The protein below binds the small molecule below.
Small molecule (SMILES): CC(=O)N[C@@H]1[C@@H](O)[C@H](O)[C@@H](CO)O[C@H]1O

Binding-site contacts:
Ligand atom O7 contacts residue ASN616 of chain 1.A at 3.5 Å (h-bond).
Ligand atom C1 contacts residue ASN616 of chain 1.A at 1.4 Å.
Ligand atom C8 contacts residue ASN616 of chain 1.A at 4.4 Å.
Ligand atom C5 contacts residue ASN616 of chain 1.A at 3.7 Å.
Ligand atom O5 contacts residue ASN616 of chain 1.A at 2.4 Å (h-bond).
Ligand atom C2 contacts residue ASN616 of chain 1.A at 2.5 Å.
Ligand atom C8 contacts residue GLN644 of chain 1.A at 4.3 Å.
Ligand atom N2 contacts residue ASN616 of chain 1.A at 2.9 Å (h-bond).
Ligand atom C4 contacts residue ASN616 of chain 1.A at 4.2 Å.
Ligand atom C3 contacts residue ASN616 of chain 1.A at 3.8 Å.
Ligand atom C7 contacts residue ASN616 of chain 1.A at 3.3 Å.

Sequence of chain 1.A:
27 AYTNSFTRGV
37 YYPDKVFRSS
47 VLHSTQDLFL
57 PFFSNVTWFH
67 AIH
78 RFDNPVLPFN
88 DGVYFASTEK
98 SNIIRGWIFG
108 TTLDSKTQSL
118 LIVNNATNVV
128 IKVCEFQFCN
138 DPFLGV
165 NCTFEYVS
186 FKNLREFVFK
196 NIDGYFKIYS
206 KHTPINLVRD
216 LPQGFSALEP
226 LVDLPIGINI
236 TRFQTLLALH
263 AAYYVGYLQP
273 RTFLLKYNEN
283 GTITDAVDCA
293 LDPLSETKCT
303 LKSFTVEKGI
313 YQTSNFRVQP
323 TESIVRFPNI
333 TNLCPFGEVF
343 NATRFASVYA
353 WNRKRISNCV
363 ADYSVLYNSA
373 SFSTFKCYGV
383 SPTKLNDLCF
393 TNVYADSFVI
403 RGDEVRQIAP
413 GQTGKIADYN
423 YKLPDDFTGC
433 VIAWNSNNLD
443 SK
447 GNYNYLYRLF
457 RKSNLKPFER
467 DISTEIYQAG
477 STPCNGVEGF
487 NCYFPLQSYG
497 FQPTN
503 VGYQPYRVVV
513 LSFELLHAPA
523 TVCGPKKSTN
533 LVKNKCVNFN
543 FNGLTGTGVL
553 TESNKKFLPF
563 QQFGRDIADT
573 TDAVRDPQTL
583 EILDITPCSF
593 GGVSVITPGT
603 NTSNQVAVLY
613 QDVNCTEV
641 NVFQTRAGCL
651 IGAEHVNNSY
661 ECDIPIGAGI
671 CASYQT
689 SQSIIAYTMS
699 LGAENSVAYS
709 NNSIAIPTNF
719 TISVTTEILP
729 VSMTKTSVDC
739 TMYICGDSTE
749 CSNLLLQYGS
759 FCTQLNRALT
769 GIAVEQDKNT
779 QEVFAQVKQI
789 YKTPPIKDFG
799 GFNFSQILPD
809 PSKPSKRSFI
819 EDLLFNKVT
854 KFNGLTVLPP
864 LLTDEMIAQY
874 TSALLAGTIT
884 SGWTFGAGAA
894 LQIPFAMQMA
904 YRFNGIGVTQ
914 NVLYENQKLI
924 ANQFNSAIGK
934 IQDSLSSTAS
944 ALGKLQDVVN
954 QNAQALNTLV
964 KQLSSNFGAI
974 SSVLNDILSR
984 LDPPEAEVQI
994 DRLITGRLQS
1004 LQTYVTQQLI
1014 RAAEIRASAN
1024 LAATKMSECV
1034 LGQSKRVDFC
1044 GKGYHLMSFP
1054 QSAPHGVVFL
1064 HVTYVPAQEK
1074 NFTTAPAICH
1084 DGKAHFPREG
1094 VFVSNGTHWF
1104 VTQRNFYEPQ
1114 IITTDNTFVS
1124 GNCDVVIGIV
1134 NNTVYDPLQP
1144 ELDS